Sequence of chain 2.A:
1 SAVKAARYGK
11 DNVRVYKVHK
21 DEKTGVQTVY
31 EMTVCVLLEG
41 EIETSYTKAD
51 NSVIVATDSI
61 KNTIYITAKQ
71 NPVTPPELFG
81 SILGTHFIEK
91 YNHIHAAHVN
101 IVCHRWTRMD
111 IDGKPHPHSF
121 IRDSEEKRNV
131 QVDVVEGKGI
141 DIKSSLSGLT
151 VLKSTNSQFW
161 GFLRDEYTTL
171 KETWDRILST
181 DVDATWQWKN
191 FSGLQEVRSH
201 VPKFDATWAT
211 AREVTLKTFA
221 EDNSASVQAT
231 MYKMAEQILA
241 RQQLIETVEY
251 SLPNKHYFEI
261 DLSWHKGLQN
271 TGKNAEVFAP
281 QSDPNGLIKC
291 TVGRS

Binding-site contacts:
Ligand atom C2 contacts residue ARG176 of chain 1.A at 3.6 Å.
Ligand atom N7 contacts residue THR57 of chain 2.A at 2.8 Å (h-bond).
Ligand atom C6 contacts residue THR57 of chain 2.A at 4.0 Å.
Ligand atom N8 contacts residue ALA56 of chain 2.A at 3.7 Å.
Ligand atom N7 contacts residue ALA56 of chain 2.A at 3.5 Å.
Ligand atom O2 contacts residue GLN228 of chain 1.A at 4.0 Å.
Ligand atom N8 contacts residue LEU170 of chain 1.A at 3.6 Å.
Ligand atom O6 contacts residue THR57 of chain 2.A at 3.7 Å.
Ligand atom C5 contacts residue PHE159 of chain 1.A at 3.3 Å (hydrophobic).
Ligand atom O2 contacts residue VAL227 of chain 1.A at 3.0 Å (h-bond).
Ligand atom O2 contacts residue ARG176 of chain 1.A at 2.8 Å (salt-bridge).
Ligand atom C2 contacts residue PHE159 of chain 1.A at 3.6 Å (hydrophobic).
Ligand atom N7 contacts residue PHE159 of chain 1.A at 3.5 Å.
Ligand atom O6 contacts residue PHE159 of chain 1.A at 3.9 Å.
Ligand atom N9 contacts residue PHE159 of chain 1.A at 3.4 Å.
Ligand atom C6 contacts residue GLN228 of chain 1.A at 3.8 Å.
Ligand atom N3 contacts residue PHE159 of chain 1.A at 3.6 Å.
Ligand atom N9 contacts residue LEU170 of chain 1.A at 3.7 Å.
Ligand atom C2 contacts residue GLN228 of chain 1.A at 4.0 Å.
Ligand atom N1 contacts residue PHE159 of chain 1.A at 3.6 Å.
Ligand atom C2 contacts residue ASN254 of chain 1.A at 3.8 Å.
Ligand atom N8 contacts residue PHE159 of chain 1.A at 3.5 Å.
Ligand atom N8 contacts residue THR57 of chain 2.A at 3.1 Å (h-bond).
Ligand atom N3 contacts residue ARG176 of chain 1.A at 3.1 Å (salt-bridge).
Ligand atom C4 contacts residue ASN254 of chain 1.A at 3.9 Å.
Ligand atom O2 contacts residue ASN254 of chain 1.A at 3.9 Å.
Ligand atom O6 contacts residue GLN228 of chain 1.A at 2.9 Å (h-bond).
Ligand atom C4 contacts residue ARG176 of chain 1.A at 3.9 Å.
Ligand atom C6 contacts residue PHE159 of chain 1.A at 3.4 Å (hydrophobic).
Ligand atom C5 contacts residue THR57 of chain 2.A at 3.7 Å.
Ligand atom O2 contacts residue PHE159 of chain 1.A at 3.9 Å.
Ligand atom C4 contacts residue PHE159 of chain 1.A at 3.4 Å (hydrophobic).
Ligand atom N8 contacts residue ASP58 of chain 2.A at 3.9 Å.
Ligand atom O6 contacts residue TYR8 of chain 2.A at 3.8 Å.
Ligand atom N9 contacts residue THR57 of chain 2.A at 3.8 Å.
Ligand atom N3 contacts residue ASN254 of chain 1.A at 3.3 Å (h-bond).
Ligand atom O2 contacts residue SER226 of chain 1.A at 3.7 Å.
Ligand atom C2 contacts residue VAL227 of chain 1.A at 4.1 Å (hydrophobic).
Ligand atom O6 contacts residue ILE54 of chain 2.A at 3.5 Å.
Ligand atom N1 contacts residue GLN228 of chain 1.A at 3.1 Å (h-bond).

Sequence of chain 1.A:
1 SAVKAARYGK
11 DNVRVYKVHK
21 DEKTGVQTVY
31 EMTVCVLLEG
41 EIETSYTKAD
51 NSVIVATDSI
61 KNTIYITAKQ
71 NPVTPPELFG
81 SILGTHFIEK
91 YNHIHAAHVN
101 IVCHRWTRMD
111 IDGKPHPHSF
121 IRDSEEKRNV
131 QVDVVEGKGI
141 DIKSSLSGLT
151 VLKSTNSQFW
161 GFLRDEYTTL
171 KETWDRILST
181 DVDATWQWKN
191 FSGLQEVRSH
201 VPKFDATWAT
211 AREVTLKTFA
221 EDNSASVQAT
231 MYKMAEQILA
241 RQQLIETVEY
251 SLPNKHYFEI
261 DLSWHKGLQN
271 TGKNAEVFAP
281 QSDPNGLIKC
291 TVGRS

The small molecule below binds the protein below.
Small molecule (SMILES): O=c1[nH]c(=O)c2nn[nH]c2[nH]1